Sequence of chain 18.A:
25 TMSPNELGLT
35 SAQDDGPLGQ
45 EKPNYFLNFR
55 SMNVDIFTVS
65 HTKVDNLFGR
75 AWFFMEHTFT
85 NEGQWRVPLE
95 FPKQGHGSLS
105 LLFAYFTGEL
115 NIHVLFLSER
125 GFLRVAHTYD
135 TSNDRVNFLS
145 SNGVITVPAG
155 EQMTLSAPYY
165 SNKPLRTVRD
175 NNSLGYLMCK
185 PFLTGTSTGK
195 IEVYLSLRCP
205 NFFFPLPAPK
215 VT

Sequence of chain 16.B:
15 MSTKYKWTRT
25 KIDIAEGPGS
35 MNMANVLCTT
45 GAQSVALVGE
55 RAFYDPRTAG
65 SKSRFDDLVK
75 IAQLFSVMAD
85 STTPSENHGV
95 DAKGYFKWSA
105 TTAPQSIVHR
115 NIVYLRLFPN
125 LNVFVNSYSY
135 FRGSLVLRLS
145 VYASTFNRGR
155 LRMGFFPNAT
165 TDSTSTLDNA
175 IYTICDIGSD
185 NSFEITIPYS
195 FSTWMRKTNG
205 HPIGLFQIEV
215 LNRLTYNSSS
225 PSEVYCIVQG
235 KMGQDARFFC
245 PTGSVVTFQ

Binding-site contacts:
Ligand atom O4' contacts residue ARG202 of chain 18.A at 3.9 Å.
Ligand atom OP1 contacts residue MET15 of chain 16.B at 3.1 Å.
Ligand atom C1' contacts residue ARG68 of chain 18.B at 3.8 Å.
Ligand atom C4 contacts residue TRP21 of chain 16.B at 3.7 Å (hydrophobic).
Ligand atom OP1 contacts residue THR17 of chain 16.B at 3.7 Å.
Ligand atom O2' contacts residue THR44 of chain 18.B at 3.9 Å.
Ligand atom O2 contacts residue TRP21 of chain 16.B at 2.9 Å.
Ligand atom C2 contacts residue TYR58 of chain 18.B at 3.8 Å (hydrophobic).
Ligand atom N3 contacts residue ARG55 of chain 18.B at 3.2 Å (salt-bridge).
Ligand atom N1 contacts residue ALA56 of chain 18.B at 3.2 Å (h-bond).
Ligand atom N1 contacts residue TRP21 of chain 16.B at 3.8 Å.
Ligand atom O2' contacts residue TYR19 of chain 20.B at 3.7 Å.
Ligand atom C5' contacts residue ARG202 of chain 18.A at 3.9 Å.
Ligand atom C2 contacts residue TRP21 of chain 16.B at 3.2 Å (hydrophobic).
Ligand atom N1 contacts residue TYR58 of chain 18.B at 3.5 Å.
Ligand atom N6 contacts residue TYR58 of chain 18.B at 3.5 Å (h-bond).
Ligand atom C2' contacts residue ARG55 of chain 18.B at 3.4 Å.
Ligand atom O4 contacts residue TRP21 of chain 16.B at 3.4 Å.
Ligand atom OP2 contacts residue THR17 of chain 16.B at 3.5 Å.
Ligand atom O3' contacts residue TYR19 of chain 20.B at 3.0 Å (h-bond).
Ligand atom N1 contacts residue ARG68 of chain 18.B at 3.9 Å.
Ligand atom C4' contacts residue TYR19 of chain 20.B at 3.8 Å (hydrophobic).
Ligand atom C2 contacts residue ALA56 of chain 18.B at 3.8 Å (hydrophobic).
Ligand atom O3' contacts residue CYS203 of chain 18.A at 4.0 Å.
Ligand atom OP2 contacts residue ARG202 of chain 18.A at 3.6 Å.
Ligand atom C2 contacts residue ARG55 of chain 18.B at 3.1 Å.
Ligand atom C2' contacts residue THR17 of chain 16.B at 3.7 Å.
Ligand atom OP2 contacts residue ARG55 of chain 18.B at 2.9 Å (salt-bridge).
Ligand atom C1' contacts residue TRP21 of chain 16.B at 3.9 Å (hydrophobic).
Ligand atom P contacts residue THR17 of chain 16.B at 3.9 Å.
Ligand atom O4' contacts residue ARG68 of chain 18.B at 3.0 Å (salt-bridge).
Ligand atom O2' contacts residue THR17 of chain 16.B at 2.8 Å.
Ligand atom N3 contacts residue TRP21 of chain 16.B at 3.2 Å.
Ligand atom O2' contacts residue CYS203 of chain 18.A at 3.3 Å (h-bond).
Ligand atom O2' contacts residue ARG55 of chain 18.B at 3.1 Å (salt-bridge).
Ligand atom O2' contacts residue ARG55 of chain 18.B at 3.8 Å.
Ligand atom O2' contacts residue LEU41 of chain 18.B at 3.8 Å.
Ligand atom C6 contacts residue TYR58 of chain 18.B at 3.8 Å (hydrophobic).
Ligand atom OP1 contacts residue TYR19 of chain 20.B at 3.6 Å (h-bond).
Ligand atom O2 contacts residue TYR58 of chain 18.B at 3.6 Å.

Sequence of chain 20.B:
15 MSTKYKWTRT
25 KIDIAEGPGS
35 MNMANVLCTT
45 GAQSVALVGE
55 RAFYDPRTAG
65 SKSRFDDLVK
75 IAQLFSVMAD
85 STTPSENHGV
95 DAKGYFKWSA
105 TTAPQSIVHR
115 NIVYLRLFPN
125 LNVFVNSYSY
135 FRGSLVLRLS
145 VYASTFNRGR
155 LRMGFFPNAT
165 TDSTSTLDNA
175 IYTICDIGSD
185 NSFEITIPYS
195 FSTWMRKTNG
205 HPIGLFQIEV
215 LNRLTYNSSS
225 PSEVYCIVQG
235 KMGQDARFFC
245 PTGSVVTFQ

A protein and the small-molecule ligand that binds it are described below.
Small molecule (SMILES): Nc1ncnc2c1ncn2[C@@H]1O[C@H](CO)[C@@H](O[P](=O)(O)OC[C@H]2O[C@@H](n3ccc(=O)[nH]c3=O)[C@H](O)[C@@H]2O[P](=O)(O)OC[C@H]2O[C@@H](n3ccc(=O)[nH]c3=O)[C@H](O)[C@@H]2O[P](=O)(O)OC[C@H]2O[C@@H](n3ccc(=O)[nH]c3=O)[C@H](O)[C@@H]2O[P](=O)(O)OC[C@H]2O[C@@H](n3ccc(=O)[nH]c3=O)[C@H](O)[C@@H]2O[P](=O)(O)OC[C@H]2O[C@@H](n3ccc(=O)[nH]c3=O)[C@H](O)[C@@H]2O)[C@H]1O

Sequence of chain 18.B:
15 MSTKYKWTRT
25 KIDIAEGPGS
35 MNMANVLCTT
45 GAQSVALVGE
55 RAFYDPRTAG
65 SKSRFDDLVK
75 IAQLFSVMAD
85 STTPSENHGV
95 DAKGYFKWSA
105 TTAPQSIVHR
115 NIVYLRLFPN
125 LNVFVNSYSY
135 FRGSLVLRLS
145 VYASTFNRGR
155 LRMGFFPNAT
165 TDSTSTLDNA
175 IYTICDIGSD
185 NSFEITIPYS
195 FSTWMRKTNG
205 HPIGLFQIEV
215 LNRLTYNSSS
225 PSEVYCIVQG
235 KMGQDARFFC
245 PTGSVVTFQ